A small-molecule ligand and the protein it binds are described below.
Small molecule (SMILES): Nc1ncnc2c1ncn2[C@@H]1O[C@H](COP(=O)(O)OP(=O)(O)OP(O)(O)=S)[C@@H](O)[C@H]1O

Sequence of chain 1.B:
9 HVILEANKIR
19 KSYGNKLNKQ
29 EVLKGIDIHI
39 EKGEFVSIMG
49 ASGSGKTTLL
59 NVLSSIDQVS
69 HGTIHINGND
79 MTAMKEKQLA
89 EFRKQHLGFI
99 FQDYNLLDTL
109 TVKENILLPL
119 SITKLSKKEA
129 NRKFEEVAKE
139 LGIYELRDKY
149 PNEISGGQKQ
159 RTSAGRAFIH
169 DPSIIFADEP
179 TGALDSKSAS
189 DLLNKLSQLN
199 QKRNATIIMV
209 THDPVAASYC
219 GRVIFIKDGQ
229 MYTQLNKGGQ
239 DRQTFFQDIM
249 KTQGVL

Sequence of chain 1.C:
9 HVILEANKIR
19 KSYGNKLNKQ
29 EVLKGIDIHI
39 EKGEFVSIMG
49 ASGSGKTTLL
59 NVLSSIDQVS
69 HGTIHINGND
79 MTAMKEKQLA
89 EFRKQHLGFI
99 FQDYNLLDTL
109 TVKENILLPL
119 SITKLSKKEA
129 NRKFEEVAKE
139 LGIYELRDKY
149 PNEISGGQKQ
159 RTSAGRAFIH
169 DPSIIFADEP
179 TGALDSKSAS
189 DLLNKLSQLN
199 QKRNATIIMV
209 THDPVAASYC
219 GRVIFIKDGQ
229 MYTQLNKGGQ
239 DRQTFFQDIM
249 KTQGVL

Binding-site contacts:
Ligand atom O3' contacts residue ALA181 of chain 1.C at 3.2 Å (h-bond).
Ligand atom O2A contacts residue THR56 of chain 1.B at 2.3 Å (h-bond).
Ligand atom O1B contacts residue SER52 of chain 1.B at 3.2 Å (h-bond).
Ligand atom O3A contacts residue GLY53 of chain 1.B at 4.0 Å.
Ligand atom O2B contacts residue SER50 of chain 1.B at 4.0 Å.
Ligand atom PG contacts residue THR55 of chain 1.B at 3.2 Å.
Ligand atom PB contacts residue THR55 of chain 1.B at 3.8 Å.
Ligand atom PA contacts residue THR56 of chain 1.B at 3.4 Å.
Ligand atom O1B contacts residue GLY180 of chain 1.C at 4.1 Å.
Ligand atom O2B contacts residue LYS54 of chain 1.B at 3.2 Å (salt-bridge).
Ligand atom N7 contacts residue TYR21 of chain 1.B at 3.5 Å.
Ligand atom PA contacts residue SER52 of chain 1.B at 3.5 Å.
Ligand atom C1' contacts residue TYR21 of chain 1.B at 4.0 Å (hydrophobic).
Ligand atom PB contacts residue SER50 of chain 1.B at 4.0 Å.
Ligand atom O1B contacts residue SER50 of chain 1.B at 2.9 Å (h-bond).
Ligand atom O2B contacts residue SER52 of chain 1.B at 3.1 Å (h-bond).
Ligand atom O1A contacts residue GLY53 of chain 1.B at 3.2 Å.
Ligand atom O2B contacts residue THR55 of chain 1.B at 3.7 Å.
Ligand atom C3' contacts residue ALA181 of chain 1.C at 3.7 Å (hydrophobic).
Ligand atom O2A contacts residue THR55 of chain 1.B at 3.6 Å.
Ligand atom O3B contacts residue THR55 of chain 1.B at 2.8 Å (h-bond).
Ligand atom O3A contacts residue SER52 of chain 1.B at 2.9 Å (h-bond).
Ligand atom O2G contacts residue SER50 of chain 1.B at 3.4 Å (h-bond).
Ligand atom O3A contacts residue THR55 of chain 1.B at 3.1 Å (h-bond).
Ligand atom O1A contacts residue SER52 of chain 1.B at 3.1 Å (h-bond).
Ligand atom N9 contacts residue TYR21 of chain 1.B at 3.5 Å.
Ligand atom S1G contacts residue THR55 of chain 1.B at 2.6 Å (h-bond).
Ligand atom O1A contacts residue THR56 of chain 1.B at 3.5 Å (h-bond).
Ligand atom O1A contacts residue LYS54 of chain 1.B at 4.1 Å.
Ligand atom C4 contacts residue TYR21 of chain 1.B at 3.9 Å (hydrophobic).
Ligand atom O2' contacts residue ALA181 of chain 1.C at 3.6 Å.
Ligand atom PB contacts residue SER52 of chain 1.B at 3.2 Å.
Ligand atom C8 contacts residue TYR21 of chain 1.B at 3.4 Å (hydrophobic).
Ligand atom PB contacts residue LYS54 of chain 1.B at 4.1 Å.
Ligand atom O3A contacts residue LYS54 of chain 1.B at 3.2 Å (salt-bridge).
Ligand atom C5 contacts residue TYR21 of chain 1.B at 4.0 Å (hydrophobic).
Ligand atom O3A contacts residue THR56 of chain 1.B at 4.0 Å.
Ligand atom O1A contacts residue VAL30 of chain 1.B at 3.8 Å.
Ligand atom O4' contacts residue TYR21 of chain 1.B at 3.8 Å.
Ligand atom O3G contacts residue THR55 of chain 1.B at 4.0 Å.